Binding-site contacts:
Ligand atom O5 contacts residue ILE186 of chain 1.B at 4.3 Å.
Ligand atom C3 contacts residue ASN236 of chain 1.B at 3.9 Å.
Ligand atom C4 contacts residue ASN236 of chain 1.B at 4.1 Å.
Ligand atom C1 contacts residue TYR18 of chain 1.B at 4.0 Å (hydrophobic).
Ligand atom C7 contacts residue TYR18 of chain 1.B at 2.4 Å (hydrophobic).
Ligand atom O7 contacts residue TYR18 of chain 1.B at 1.4 Å.
Ligand atom N2 contacts residue TYR18 of chain 1.B at 3.4 Å (h-bond).
Ligand atom C6 contacts residue ASN236 of chain 1.B at 4.4 Å.
Ligand atom O7 contacts residue ASN236 of chain 1.B at 3.7 Å.
Ligand atom C5 contacts residue ASN236 of chain 1.B at 3.5 Å.
Ligand atom C2 contacts residue ASN236 of chain 1.B at 2.7 Å.
Ligand atom C7 contacts residue ASN236 of chain 1.B at 4.0 Å.
Ligand atom C1 contacts residue ASN236 of chain 1.B at 1.5 Å.
Ligand atom C8 contacts residue TYR18 of chain 1.B at 2.9 Å (hydrophobic).
Ligand atom N2 contacts residue ASN236 of chain 1.B at 3.5 Å (h-bond).
Ligand atom O5 contacts residue ASN236 of chain 1.B at 2.1 Å (h-bond).
Ligand atom C2 contacts residue TYR18 of chain 1.B at 4.2 Å (hydrophobic).

A small-molecule ligand and the protein it binds are described below.
Small molecule (SMILES): CC(=O)N[C@@H]1[C@@H](O)[C@H](O)[C@@H](CO)O[C@H]1O

Sequence of chain 1.B:
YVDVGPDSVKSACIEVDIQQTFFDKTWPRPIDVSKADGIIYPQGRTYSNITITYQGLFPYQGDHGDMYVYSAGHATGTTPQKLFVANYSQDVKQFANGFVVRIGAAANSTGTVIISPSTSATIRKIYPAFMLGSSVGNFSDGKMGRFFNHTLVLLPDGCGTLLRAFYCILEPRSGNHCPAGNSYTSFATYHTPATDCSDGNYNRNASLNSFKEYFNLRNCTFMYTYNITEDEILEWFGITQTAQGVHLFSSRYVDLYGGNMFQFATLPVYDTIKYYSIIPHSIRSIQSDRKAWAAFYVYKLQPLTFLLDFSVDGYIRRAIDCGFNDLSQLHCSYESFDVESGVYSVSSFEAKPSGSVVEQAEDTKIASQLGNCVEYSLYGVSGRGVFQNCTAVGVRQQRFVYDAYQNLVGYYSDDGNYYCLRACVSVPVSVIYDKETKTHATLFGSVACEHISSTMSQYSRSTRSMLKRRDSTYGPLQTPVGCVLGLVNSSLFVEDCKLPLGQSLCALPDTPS